Sequence of chain 1.A:
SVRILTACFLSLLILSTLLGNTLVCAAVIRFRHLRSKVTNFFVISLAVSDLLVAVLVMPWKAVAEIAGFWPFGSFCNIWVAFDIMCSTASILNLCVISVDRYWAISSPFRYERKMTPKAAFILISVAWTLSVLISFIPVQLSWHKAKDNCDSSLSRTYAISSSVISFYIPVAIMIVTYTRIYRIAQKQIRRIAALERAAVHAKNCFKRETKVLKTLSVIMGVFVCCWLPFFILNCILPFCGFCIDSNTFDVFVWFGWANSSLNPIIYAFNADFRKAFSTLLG

The protein below binds the small molecule below.
Small molecule (SMILES): CC(C)CCC[C@@H](C)[C@H]1CC[C@H]2[C@@H]3CC=C4C[C@@H](O)CC[C@]4(C)[C@H]3CC[C@]12C

Binding-site contacts:
Ligand atom C25 contacts residue TRP175 of chain 1.A at 3.9 Å (hydrophobic).
Ligand atom C4 contacts residue PHE88 of chain 1.A at 4.0 Å (hydrophobic).
Ligand atom C2 contacts residue PHE168 of chain 1.A at 3.5 Å (hydrophobic).
Ligand atom O1 contacts residue PHE88 of chain 1.A at 3.5 Å.
Ligand atom C18 contacts residue TRP175 of chain 1.A at 4.0 Å (hydrophobic).
Ligand atom C26 contacts residue LEU99 of chain 1.A at 3.9 Å (hydrophobic).
Ligand atom C19 contacts residue PHE168 of chain 1.A at 3.7 Å (hydrophobic).
Ligand atom C21 contacts residue TRP175 of chain 1.A at 4.3 Å (hydrophobic).
Ligand atom C22 contacts residue VAL95 of chain 1.A at 4.4 Å (hydrophobic).
Ligand atom C1 contacts residue PHE168 of chain 1.A at 3.7 Å (hydrophobic).
Ligand atom C5 contacts residue ILE91 of chain 1.A at 4.1 Å (hydrophobic).
Ligand atom C27 contacts residue TRP175 of chain 1.A at 4.2 Å (hydrophobic).
Ligand atom C18 contacts residue SER92 of chain 1.A at 3.9 Å.
Ligand atom C18 contacts residue ILE171 of chain 1.A at 3.8 Å (hydrophobic).
Ligand atom C3 contacts residue PHE88 of chain 1.A at 4.3 Å (hydrophobic).
Ligand atom C24 contacts residue LEU99 of chain 1.A at 4.3 Å (hydrophobic).
Ligand atom O1 contacts residue ARG82 of chain 1.A at 3.2 Å.
Ligand atom C19 contacts residue ILE171 of chain 1.A at 4.1 Å (hydrophobic).
Ligand atom C10 contacts residue PHE168 of chain 1.A at 4.4 Å (hydrophobic).
Ligand atom C8 contacts residue ILE91 of chain 1.A at 4.3 Å (hydrophobic).
Ligand atom C19 contacts residue PHE88 of chain 1.A at 4.1 Å (hydrophobic).
Ligand atom C11 contacts residue ILE171 of chain 1.A at 4.3 Å (hydrophobic).
Ligand atom C22 contacts residue TRP175 of chain 1.A at 3.8 Å (hydrophobic).
Ligand atom C20 contacts residue TRP175 of chain 1.A at 4.0 Å (hydrophobic).
Ligand atom C25 contacts residue LEU99 of chain 1.A at 4.2 Å (hydrophobic).
Ligand atom C6 contacts residue ILE91 of chain 1.A at 3.4 Å (hydrophobic).
Ligand atom C15 contacts residue VAL95 of chain 1.A at 3.6 Å (hydrophobic).
Ligand atom C4 contacts residue ARG82 of chain 1.A at 4.3 Å.
Ligand atom C3 contacts residue ARG82 of chain 1.A at 4.1 Å.
Ligand atom C12 contacts residue ILE171 of chain 1.A at 4.2 Å (hydrophobic).
Ligand atom C4 contacts residue ILE91 of chain 1.A at 3.8 Å (hydrophobic).
Ligand atom C7 contacts residue ILE91 of chain 1.A at 3.9 Å (hydrophobic).
Ligand atom C16 contacts residue VAL95 of chain 1.A at 3.6 Å (hydrophobic).